Sequence of chain 1.A:
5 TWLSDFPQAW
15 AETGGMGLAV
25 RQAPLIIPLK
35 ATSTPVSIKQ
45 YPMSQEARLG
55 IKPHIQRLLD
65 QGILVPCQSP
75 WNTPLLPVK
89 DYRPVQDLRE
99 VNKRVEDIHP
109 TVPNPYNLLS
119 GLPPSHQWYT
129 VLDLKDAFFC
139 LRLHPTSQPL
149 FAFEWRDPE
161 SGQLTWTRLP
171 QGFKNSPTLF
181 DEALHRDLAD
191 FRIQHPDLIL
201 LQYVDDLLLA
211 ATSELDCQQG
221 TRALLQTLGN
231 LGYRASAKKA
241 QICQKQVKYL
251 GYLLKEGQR

A small-molecule ligand and the protein it binds are described below.
Small molecule (SMILES): Cc1cn([C@H]2C[C@H](O[P](=O)(O)OC[C@H]3O[C@@H](n4cc(C)c(=O)[nH]c4=O)C[C@@H]3O[P](=O)(O)OC[C@H]3O[C@@H](n4cnc5c(N)ncnc54)C[C@@H]3O[P](=O)(O)OC[C@H]3O[C@@H](n4cc(C)c(=O)[nH]c4=O)C[C@@H]3O[P](=O)(O)OC[C@H]3O[C@@H](n4cnc5c(N)ncnc54)C[C@@H]3O[P](=O)(O)OC[C@H]3O[C@@H](n4cnc5c(N)ncnc54)C[C@@H]3O[P](=O)(O)OC[C@H]3O[C@@H](n4cnc5c(N)ncnc54)C[C@@H]3O)[C@@H](CO[P](=O)(O)O[C@H]3C[C@H](n4ccc(N)nc4=O)O[C@@H]3CO)O2)c(=O)[nH]c1=O

Binding-site contacts:
Ligand atom N3 contacts residue DA4 of chain 1.C at 2.7 Å (h-bond).
Ligand atom O4 contacts residue DA4 of chain 1.C at 3.0 Å (h-bond).
Ligand atom O4 contacts residue DA6 of chain 1.C at 3.1 Å (h-bond).
Ligand atom N1 contacts residue DA6 of chain 1.C at 3.4 Å (h-bond).
Ligand atom N1 contacts residue DT2 of chain 1.C at 2.7 Å (h-bond).
Ligand atom N3 contacts residue DG8 of chain 1.C at 2.8 Å (h-bond).
Ligand atom N1 contacts residue DT3 of chain 1.C at 2.6 Å (h-bond).
Ligand atom N3 contacts residue DT2 of chain 1.C at 3.4 Å (h-bond).
Ligand atom O2 contacts residue DG8 of chain 1.C at 3.4 Å (h-bond).
Ligand atom O2 contacts residue DG8 of chain 1.C at 2.8 Å (h-bond).
Ligand atom N6 contacts residue DT2 of chain 1.C at 3.2 Å (h-bond).
Ligand atom C5' contacts residue TYR45 of chain 1.A at 3.3 Å (hydrophobic).
Ligand atom C2 contacts residue DT5 of chain 1.C at 3.3 Å.
Ligand atom C2 contacts residue DA4 of chain 1.C at 3.1 Å.
Ligand atom N6 contacts residue DT3 of chain 1.C at 3.1 Å (h-bond).
Ligand atom C2 contacts residue DT3 of chain 1.C at 3.1 Å.
Ligand atom C2 contacts residue DA6 of chain 1.C at 3.3 Å.
Ligand atom N3 contacts residue DT3 of chain 1.C at 3.4 Å (h-bond).
Ligand atom O4 contacts residue DA7 of chain 1.C at 3.0 Å (h-bond).
Ligand atom N4 contacts residue DG8 of chain 1.C at 2.8 Å (h-bond).
Ligand atom N3 contacts residue DA4 of chain 1.C at 3.3 Å.
Ligand atom O2 contacts residue ARG97 of chain 1.A at 2.7 Å (salt-bridge).
Ligand atom O2 contacts residue DA4 of chain 1.C at 3.2 Å.
Ligand atom C2 contacts residue DT2 of chain 1.C at 3.1 Å.
Ligand atom C2 contacts residue DA4 of chain 1.C at 3.4 Å.
Ligand atom N3 contacts residue DA6 of chain 1.C at 2.8 Å (h-bond).
Ligand atom N1 contacts residue DT5 of chain 1.C at 2.8 Å (h-bond).
Ligand atom N1 contacts residue DA4 of chain 1.C at 3.4 Å (h-bond).
Ligand atom O4' contacts residue ARG97 of chain 1.A at 2.9 Å (salt-bridge).
Ligand atom N1 contacts residue DT1 of chain 1.C at 2.7 Å (h-bond).
Ligand atom N3 contacts residue DA7 of chain 1.C at 2.8 Å (h-bond).
Ligand atom O2 contacts residue DA6 of chain 1.C at 3.3 Å.
Ligand atom C2 contacts residue DT1 of chain 1.C at 3.4 Å.
Ligand atom N6 contacts residue DA4 of chain 1.C at 3.2 Å (h-bond).
Ligand atom N6 contacts residue DT5 of chain 1.C at 3.3 Å (h-bond).
Ligand atom N4 contacts residue DA7 of chain 1.C at 3.4 Å (h-bond).
Ligand atom O2 contacts residue TYR45 of chain 1.A at 3.1 Å (h-bond).
Ligand atom O4' contacts residue PRO81 of chain 1.A at 3.1 Å.
Ligand atom OP1 contacts residue LYS101 of chain 1.A at 3.3 Å (salt-bridge).
Ligand atom N6 contacts residue DT1 of chain 1.C at 3.0 Å (h-bond).